Binding-site contacts:
Ligand atom F3 contacts residue LEU64 of chain 1.A at 3.6 Å.
Ligand atom C18 contacts residue ALA426 of chain 1.A at 4.0 Å (hydrophobic).
Ligand atom N7 contacts residue THR258 of chain 1.A at 3.2 Å (h-bond).
Ligand atom C14 contacts residue ALA319 of chain 1.A at 3.9 Å (hydrophobic).
Ligand atom N6 contacts residue THR427 of chain 1.A at 3.8 Å.
Ligand atom N8 contacts residue THR258 of chain 1.A at 4.1 Å.
Ligand atom C20 contacts residue VAL78 of chain 1.A at 3.3 Å (hydrophobic).
Ligand atom N5 contacts residue ALA254 of chain 1.A at 3.5 Å.
Ligand atom C13 contacts residue VAL78 of chain 1.A at 3.9 Å (hydrophobic).
Ligand atom N8 contacts residue ALA254 of chain 1.A at 4.2 Å.
Ligand atom C20 contacts residue TYR61 of chain 1.A at 4.0 Å (hydrophobic).
Ligand atom C23 contacts residue ILE174 of chain 1.A at 4.2 Å (hydrophobic).
Ligand atom F2 contacts residue LEU64 of chain 1.A at 4.2 Å.
Ligand atom C23 contacts residue LEU64 of chain 1.A at 3.5 Å (hydrophobic).
Ligand atom C25 contacts residue HEM1 of chain 1.C at 2.8 Å.
Ligand atom C22 contacts residue VAL78 of chain 1.A at 3.9 Å (hydrophobic).
Ligand atom F3 contacts residue PHE73 of chain 1.A at 4.2 Å.
Ligand atom C21 contacts residue HEM1 of chain 1.C at 2.9 Å.
Ligand atom N7 contacts residue ALA254 of chain 1.A at 3.4 Å.
Ligand atom C14 contacts residue THR427 of chain 1.A at 3.6 Å.
Ligand atom C24 contacts residue LEU171 of chain 1.A at 4.0 Å (hydrophobic).
Ligand atom N7 contacts residue HEM1 of chain 1.C at 4.1 Å.
Ligand atom C17 contacts residue VAL78 of chain 1.A at 3.3 Å (hydrophobic).
Ligand atom F3 contacts residue SER79 of chain 1.A at 3.6 Å.
Ligand atom N8 contacts residue HEM1 of chain 1.C at 1.9 Å.
Ligand atom C15 contacts residue THR427 of chain 1.A at 4.1 Å.
Ligand atom N5 contacts residue HEM1 of chain 1.C at 4.1 Å.
Ligand atom C19 contacts residue PHE73 of chain 1.A at 3.7 Å (hydrophobic).
Ligand atom C24 contacts residue ILE253 of chain 1.A at 3.7 Å (hydrophobic).
Ligand atom C21 contacts residue ALA254 of chain 1.A at 4.0 Å (hydrophobic).
Ligand atom C25 contacts residue THR258 of chain 1.A at 2.8 Å.
Ligand atom O4 contacts residue VAL78 of chain 1.A at 4.1 Å.
Ligand atom C25 contacts residue ALA254 of chain 1.A at 3.3 Å (hydrophobic).
Ligand atom F1 contacts residue PHE73 of chain 1.A at 3.2 Å.
Ligand atom C22 contacts residue LEU64 of chain 1.A at 4.2 Å (hydrophobic).
Ligand atom C12 contacts residue ALA254 of chain 1.A at 3.9 Å (hydrophobic).
Ligand atom O4 contacts residue HEM1 of chain 1.C at 3.9 Å.
Ligand atom C23 contacts residue ALA426 of chain 1.A at 4.0 Å (hydrophobic).
Ligand atom C14 contacts residue THR258 of chain 1.A at 3.7 Å.
Ligand atom C16 contacts residue PHE73 of chain 1.A at 4.1 Å (hydrophobic).

The small molecule below binds the protein below.
Small molecule (SMILES): C[C@@H](c1ncncc1F)[C@](O)(Cn1cncn1)c1ccc(F)cc1F

Sequence of chain 1.A:
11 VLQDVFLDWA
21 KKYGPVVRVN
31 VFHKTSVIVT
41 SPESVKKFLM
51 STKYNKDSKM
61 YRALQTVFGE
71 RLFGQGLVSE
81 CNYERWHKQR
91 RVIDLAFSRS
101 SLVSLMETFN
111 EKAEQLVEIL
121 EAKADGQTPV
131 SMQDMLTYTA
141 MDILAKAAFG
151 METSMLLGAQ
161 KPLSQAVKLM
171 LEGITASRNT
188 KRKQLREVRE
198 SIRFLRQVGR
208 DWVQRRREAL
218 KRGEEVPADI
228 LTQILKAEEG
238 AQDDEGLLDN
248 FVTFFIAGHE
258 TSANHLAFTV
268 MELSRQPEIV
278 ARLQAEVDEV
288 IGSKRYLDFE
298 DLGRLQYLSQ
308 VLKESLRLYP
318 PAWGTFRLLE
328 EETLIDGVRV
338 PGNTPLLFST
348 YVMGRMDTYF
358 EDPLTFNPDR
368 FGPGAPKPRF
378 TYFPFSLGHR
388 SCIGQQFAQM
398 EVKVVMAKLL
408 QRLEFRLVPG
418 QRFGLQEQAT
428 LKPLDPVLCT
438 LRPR